Binding-site contacts:
Ligand atom C1 contacts residue ASN234 of chain 1.C at 1.4 Å.
Ligand atom C2 contacts residue ASN234 of chain 1.C at 2.4 Å.
Ligand atom N2 contacts residue ASN234 of chain 1.C at 2.9 Å (h-bond).
Ligand atom C5 contacts residue ASN234 of chain 1.C at 3.6 Å.
Ligand atom O5 contacts residue ASN234 of chain 1.C at 2.3 Å (h-bond).
Ligand atom C4 contacts residue ASN234 of chain 1.C at 4.2 Å.
Ligand atom C7 contacts residue ASN234 of chain 1.C at 3.5 Å.
Ligand atom C3 contacts residue ASN234 of chain 1.C at 3.8 Å.
Ligand atom O7 contacts residue ASN234 of chain 1.C at 3.7 Å.

Sequence of chain 1.C:
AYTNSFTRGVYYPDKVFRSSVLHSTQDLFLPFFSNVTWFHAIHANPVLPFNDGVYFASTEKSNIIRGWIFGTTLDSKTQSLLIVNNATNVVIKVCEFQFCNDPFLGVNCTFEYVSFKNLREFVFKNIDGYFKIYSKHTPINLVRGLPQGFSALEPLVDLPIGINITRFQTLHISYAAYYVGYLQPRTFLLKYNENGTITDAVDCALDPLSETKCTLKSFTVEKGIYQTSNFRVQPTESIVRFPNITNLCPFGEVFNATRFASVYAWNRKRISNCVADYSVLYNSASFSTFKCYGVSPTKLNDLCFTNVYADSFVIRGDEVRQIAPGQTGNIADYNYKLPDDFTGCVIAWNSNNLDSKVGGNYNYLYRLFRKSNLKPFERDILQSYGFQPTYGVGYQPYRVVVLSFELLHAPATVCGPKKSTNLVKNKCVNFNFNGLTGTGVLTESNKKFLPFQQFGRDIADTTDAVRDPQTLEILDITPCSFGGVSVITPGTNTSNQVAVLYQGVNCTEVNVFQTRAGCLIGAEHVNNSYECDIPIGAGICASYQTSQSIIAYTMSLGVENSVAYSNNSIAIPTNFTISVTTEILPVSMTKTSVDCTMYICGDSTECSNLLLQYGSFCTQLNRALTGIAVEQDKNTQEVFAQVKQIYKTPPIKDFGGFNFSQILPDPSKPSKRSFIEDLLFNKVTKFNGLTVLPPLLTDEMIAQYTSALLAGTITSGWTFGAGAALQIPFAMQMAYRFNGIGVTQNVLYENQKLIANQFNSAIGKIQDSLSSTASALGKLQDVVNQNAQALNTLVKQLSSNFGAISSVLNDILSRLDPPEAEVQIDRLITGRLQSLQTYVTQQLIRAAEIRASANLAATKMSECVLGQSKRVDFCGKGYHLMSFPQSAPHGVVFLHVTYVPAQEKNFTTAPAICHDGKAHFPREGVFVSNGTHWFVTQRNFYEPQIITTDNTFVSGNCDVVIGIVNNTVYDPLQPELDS

This protein binds this small molecule.
Small molecule (SMILES): CC(=O)N[C@H]1[C@H](O[C@H]2[C@H](O)[C@@H](NC(C)=O)CO[C@@H]2CO)O[C@H](CO)[C@@H](O)[C@@H]1O